This small molecule binds to this protein.
Small molecule (SMILES): CC(=O)N[C@@H]1[C@@H](O)[C@H](O)[C@@H](CO)O[C@H]1O

Binding-site contacts:
Ligand atom O7 contacts residue ASN119 of chain 1.H at 3.7 Å.
Ligand atom C1 contacts residue ASN119 of chain 1.H at 1.4 Å.
Ligand atom N2 contacts residue ASN119 of chain 1.H at 2.9 Å (h-bond).
Ligand atom C4 contacts residue ASN119 of chain 1.H at 4.3 Å.
Ligand atom C7 contacts residue ASN119 of chain 1.H at 3.1 Å.
Ligand atom O5 contacts residue ASN119 of chain 1.H at 2.4 Å (h-bond).
Ligand atom C2 contacts residue ASN119 of chain 1.H at 2.5 Å.
Ligand atom C3 contacts residue ASN119 of chain 1.H at 3.8 Å.
Ligand atom C8 contacts residue ASN119 of chain 1.H at 3.6 Å.
Ligand atom C5 contacts residue ASN119 of chain 1.H at 3.7 Å.

Sequence of chain 1.H:
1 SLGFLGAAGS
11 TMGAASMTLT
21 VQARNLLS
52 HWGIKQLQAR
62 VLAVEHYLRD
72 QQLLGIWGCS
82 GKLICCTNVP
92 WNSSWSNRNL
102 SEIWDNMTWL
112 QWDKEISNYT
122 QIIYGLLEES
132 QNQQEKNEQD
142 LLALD